This protein binds this small molecule.
Small molecule (SMILES): CC(C)(C)OC(=O)NCCCCCC(=O)NCc1cccnc1

Sequence of chain 1.A:
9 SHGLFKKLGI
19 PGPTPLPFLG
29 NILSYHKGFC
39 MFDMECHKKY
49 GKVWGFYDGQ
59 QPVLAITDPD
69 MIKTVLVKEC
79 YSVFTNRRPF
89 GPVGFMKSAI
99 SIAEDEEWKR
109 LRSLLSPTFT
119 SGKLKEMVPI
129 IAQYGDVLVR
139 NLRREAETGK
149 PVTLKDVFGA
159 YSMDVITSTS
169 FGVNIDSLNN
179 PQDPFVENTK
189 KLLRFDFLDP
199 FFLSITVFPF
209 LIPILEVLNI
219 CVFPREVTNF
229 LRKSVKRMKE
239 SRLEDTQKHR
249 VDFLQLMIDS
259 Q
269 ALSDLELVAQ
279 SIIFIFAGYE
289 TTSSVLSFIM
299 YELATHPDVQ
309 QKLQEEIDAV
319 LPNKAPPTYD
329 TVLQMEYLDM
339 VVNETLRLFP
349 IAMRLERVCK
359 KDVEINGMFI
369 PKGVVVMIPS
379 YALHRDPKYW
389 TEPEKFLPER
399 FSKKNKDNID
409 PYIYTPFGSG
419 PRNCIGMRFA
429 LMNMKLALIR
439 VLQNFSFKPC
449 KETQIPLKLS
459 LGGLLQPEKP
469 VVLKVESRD

Binding-site contacts:
Ligand atom C04 contacts residue ILE349 of chain 1.A at 3.5 Å (hydrophobic).
Ligand atom C03 contacts residue ALA350 of chain 1.A at 4.0 Å (hydrophobic).
Ligand atom C06 contacts residue ALA350 of chain 1.A at 4.0 Å (hydrophobic).
Ligand atom C14 contacts residue IMD1 of chain 1.D at 3.4 Å.
Ligand atom O15 contacts residue ILE281 of chain 1.A at 4.1 Å.
Ligand atom C17 contacts residue SER99 of chain 1.A at 3.4 Å.
Ligand atom N08 contacts residue ALA350 of chain 1.A at 4.0 Å.
Ligand atom C17 contacts residue ILE281 of chain 1.A at 3.7 Å (hydrophobic).
Ligand atom C14 contacts residue PHE284 of chain 1.A at 3.9 Å (hydrophobic).
Ligand atom C01 contacts residue ARG192 of chain 1.A at 3.4 Å.
Ligand atom C18 contacts residue PHE284 of chain 1.A at 4.0 Å (hydrophobic).
Ligand atom C12 contacts residue SER99 of chain 1.A at 3.5 Å.
Ligand atom C20 contacts residue PHE195 of chain 1.A at 3.5 Å (hydrophobic).
Ligand atom C03 contacts residue THR289 of chain 1.A at 3.9 Å.
Ligand atom O07 contacts residue ALA350 of chain 1.A at 3.4 Å (h-bond).
Ligand atom O15 contacts residue IMD1 of chain 1.D at 2.8 Å (h-bond).
Ligand atom N08 contacts residue IMD1 of chain 1.D at 3.9 Å.
Ligand atom C14 contacts residue SER99 of chain 1.A at 3.5 Å.
Ligand atom C01 contacts residue THR289 of chain 1.A at 3.8 Å.
Ligand atom O15 contacts residue PHE284 of chain 1.A at 3.4 Å.
Ligand atom C11 contacts residue ARG85 of chain 1.A at 3.6 Å.
Ligand atom C03 contacts residue ILE349 of chain 1.A at 4.0 Å (hydrophobic).
Ligand atom O05 contacts residue IMD1 of chain 1.D at 4.0 Å.
Ligand atom C01 contacts residue IMD1 of chain 1.D at 3.3 Å.
Ligand atom C23 contacts residue PHE88 of chain 1.A at 4.0 Å (hydrophobic).
Ligand atom C13 contacts residue IMD1 of chain 1.D at 3.2 Å.
Ligand atom C03 contacts residue IMD1 of chain 1.D at 3.5 Å.
Ligand atom C17 contacts residue ILE100 of chain 1.A at 4.0 Å (hydrophobic).
Ligand atom C09 contacts residue HEM1 of chain 1.B at 3.9 Å.
Ligand atom C21 contacts residue PHE195 of chain 1.A at 3.3 Å (hydrophobic).
Ligand atom O15 contacts residue SER99 of chain 1.A at 4.0 Å.
Ligand atom C19 contacts residue PHE193 of chain 1.A at 3.8 Å (hydrophobic).
Ligand atom C11 contacts residue HEM1 of chain 1.B at 3.9 Å.
Ligand atom C04 contacts residue ARG192 of chain 1.A at 3.8 Å.
Ligand atom N16 contacts residue SER99 of chain 1.A at 2.6 Å (h-bond).
Ligand atom C17 contacts residue PHE284 of chain 1.A at 3.8 Å (hydrophobic).
Ligand atom C19 contacts residue PHE284 of chain 1.A at 3.3 Å (hydrophobic).
Ligand atom C20 contacts residue PHE193 of chain 1.A at 3.8 Å (hydrophobic).
Ligand atom N16 contacts residue ILE281 of chain 1.A at 3.8 Å.
Ligand atom C02 contacts residue IMD1 of chain 1.D at 3.8 Å.